Sequence of chain 1.A:
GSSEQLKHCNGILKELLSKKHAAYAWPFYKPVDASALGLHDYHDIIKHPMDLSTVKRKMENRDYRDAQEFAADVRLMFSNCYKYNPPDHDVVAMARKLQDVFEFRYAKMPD

This protein binds this small molecule.
Small molecule (SMILES): CC(=O)NCCCC[C@@H](C=O)NC(=O)CNC(=O)[C@H](C)NC(=O)[C@H](CCCCNC(C)=O)NC(=O)CNC(=O)CN

Binding-site contacts:
Ligand atom N contacts residue ASN89 of chain 1.A at 2.9 Å (h-bond).
Ligand atom C contacts residue PRO90 of chain 1.A at 3.6 Å (hydrophobic).
Ligand atom O contacts residue PRO90 of chain 1.A at 3.4 Å.
Ligand atom C contacts residue HIS93 of chain 1.A at 3.9 Å.
Ligand atom OH contacts residue CYS85 of chain 1.A at 3.7 Å.
Ligand atom CA contacts residue HIS93 of chain 1.A at 3.9 Å.
Ligand atom N contacts residue PRO90 of chain 1.A at 3.7 Å.
Ligand atom C contacts residue ASP94 of chain 1.A at 3.8 Å.
Ligand atom CB contacts residue ASN89 of chain 1.A at 3.8 Å.
Ligand atom NZ contacts residue TRP30 of chain 1.A at 3.8 Å.
Ligand atom CG contacts residue LEU43 of chain 1.A at 3.8 Å (hydrophobic).
Ligand atom O contacts residue HIS93 of chain 1.A at 2.6 Å (h-bond).
Ligand atom OH contacts residue PRO31 of chain 1.A at 3.8 Å.
Ligand atom CB contacts residue TRP30 of chain 1.A at 3.8 Å (hydrophobic).
Ligand atom N contacts residue HIS93 of chain 1.A at 3.8 Å.
Ligand atom CA contacts residue TYR88 of chain 1.A at 3.6 Å (hydrophobic).
Ligand atom CH3 contacts residue TRP30 of chain 1.A at 3.9 Å (hydrophobic).
Ligand atom N contacts residue TYR88 of chain 1.A at 3.8 Å.
Ligand atom C contacts residue HIS93 of chain 1.A at 3.3 Å.
Ligand atom OH contacts residue ASN89 of chain 1.A at 2.9 Å (h-bond).
Ligand atom CA contacts residue PRO90 of chain 1.A at 3.7 Å (hydrophobic).
Ligand atom CD contacts residue VAL95 of chain 1.A at 3.7 Å (hydrophobic).
Ligand atom CH3 contacts residue PRO31 of chain 1.A at 3.9 Å (hydrophobic).
Ligand atom CA contacts residue HIS93 of chain 1.A at 4.0 Å.
Ligand atom CD contacts residue HIS93 of chain 1.A at 3.7 Å.
Ligand atom CH3 contacts residue LEU41 of chain 1.A at 4.0 Å (hydrophobic).
Ligand atom CH contacts residue VAL36 of chain 1.A at 4.0 Å (hydrophobic).
Ligand atom C contacts residue ASN89 of chain 1.A at 3.7 Å.
Ligand atom CD contacts residue ASN89 of chain 1.A at 3.8 Å.
Ligand atom O contacts residue HIS93 of chain 1.A at 3.7 Å.
Ligand atom CH3 contacts residue PHE32 of chain 1.A at 3.6 Å (hydrophobic).
Ligand atom CE contacts residue VAL95 of chain 1.A at 3.7 Å (hydrophobic).
Ligand atom CG contacts residue ASN89 of chain 1.A at 3.3 Å.
Ligand atom NZ contacts residue VAL36 of chain 1.A at 3.7 Å.
Ligand atom CA contacts residue ASN89 of chain 1.A at 3.4 Å.
Ligand atom C contacts residue TYR88 of chain 1.A at 3.7 Å (hydrophobic).
Ligand atom N contacts residue TYR88 of chain 1.A at 3.9 Å.
Ligand atom CA contacts residue ASN89 of chain 1.A at 3.9 Å.
Ligand atom CH contacts residue TRP30 of chain 1.A at 3.8 Å (hydrophobic).
Ligand atom CG contacts residue VAL95 of chain 1.A at 3.9 Å (hydrophobic).